Sequence of chain 1.B:
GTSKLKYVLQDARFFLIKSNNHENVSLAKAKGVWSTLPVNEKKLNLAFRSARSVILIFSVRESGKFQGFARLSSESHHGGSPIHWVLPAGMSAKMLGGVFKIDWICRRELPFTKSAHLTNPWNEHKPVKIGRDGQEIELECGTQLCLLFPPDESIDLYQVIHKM

Binding-site contacts:
Ligand atom C01 contacts residue MET108 of chain 1.B at 3.9 Å (hydrophobic).
Ligand atom N08 contacts residue LEU113 of chain 1.B at 3.9 Å.
Ligand atom C07 contacts residue SER52 of chain 1.B at 3.9 Å.
Ligand atom C05 contacts residue MET108 of chain 1.B at 3.9 Å (hydrophobic).
Ligand atom C01 contacts residue ASN37 of chain 1.B at 3.6 Å.
Ligand atom N12 contacts residue SER36 of chain 1.B at 3.6 Å.
Ligand atom C11 contacts residue SER36 of chain 1.B at 3.4 Å.
Ligand atom N08 contacts residue SER52 of chain 1.B at 2.6 Å (h-bond).
Ligand atom N10 contacts residue SER36 of chain 1.B at 3.9 Å.
Ligand atom N10 contacts residue ASN41 of chain 1.B at 3.0 Å (h-bond).
Ligand atom C09 contacts residue TRP102 of chain 1.B at 3.5 Å (hydrophobic).
Ligand atom C11 contacts residue PRO105 of chain 1.B at 3.6 Å (hydrophobic).
Ligand atom N12 contacts residue MET108 of chain 1.B at 4.1 Å.
Ligand atom C01 contacts residue ARG78 of chain 1.B at 3.8 Å.
Ligand atom N12 contacts residue ASN37 of chain 1.B at 3.1 Å (h-bond).
Ligand atom C07 contacts residue TRP51 of chain 1.B at 3.6 Å (hydrophobic).
Ligand atom C11 contacts residue ASN41 of chain 1.B at 3.4 Å.
Ligand atom C05 contacts residue SER36 of chain 1.B at 3.9 Å.
Ligand atom C06 contacts residue MET108 of chain 1.B at 4.2 Å (hydrophobic).
Ligand atom C11 contacts residue ASN37 of chain 1.B at 3.7 Å.
Ligand atom N02 contacts residue LYS35 of chain 1.B at 3.1 Å (salt-bridge).
Ligand atom N04 contacts residue SER52 of chain 1.B at 3.9 Å.
Ligand atom C05 contacts residue ASN37 of chain 1.B at 3.9 Å.
Ligand atom N02 contacts residue SER36 of chain 1.B at 4.2 Å.
Ligand atom C05 contacts residue LYS35 of chain 1.B at 3.7 Å.
Ligand atom C01 contacts residue SO41 of chain 1.J at 3.7 Å.
Ligand atom C06 contacts residue TRP51 of chain 1.B at 4.0 Å (hydrophobic).
Ligand atom C03 contacts residue LYS35 of chain 1.B at 3.5 Å.
Ligand atom C06 contacts residue SER52 of chain 1.B at 4.2 Å.
Ligand atom C03 contacts residue ASP150 of chain 1.B at 3.3 Å.
Ligand atom C09 contacts residue SER52 of chain 1.B at 3.2 Å.
Ligand atom C09 contacts residue ASN41 of chain 1.B at 3.8 Å.
Ligand atom N08 contacts residue TRP51 of chain 1.B at 3.4 Å.
Ligand atom C09 contacts residue TRP51 of chain 1.B at 3.7 Å (hydrophobic).
Ligand atom C07 contacts residue ASN41 of chain 1.B at 4.1 Å.
Ligand atom N10 contacts residue TRP51 of chain 1.B at 4.0 Å.
Ligand atom N02 contacts residue MET108 of chain 1.B at 3.8 Å.
Ligand atom N12 contacts residue PRO105 of chain 1.B at 3.6 Å.
Ligand atom C01 contacts residue LYS35 of chain 1.B at 3.0 Å.
Ligand atom N04 contacts residue ASP150 of chain 1.B at 3.9 Å.

This small molecule binds to this protein.
Small molecule (SMILES): CNc1ncnc2c1ncn2C